Sequence of chain 1.B:
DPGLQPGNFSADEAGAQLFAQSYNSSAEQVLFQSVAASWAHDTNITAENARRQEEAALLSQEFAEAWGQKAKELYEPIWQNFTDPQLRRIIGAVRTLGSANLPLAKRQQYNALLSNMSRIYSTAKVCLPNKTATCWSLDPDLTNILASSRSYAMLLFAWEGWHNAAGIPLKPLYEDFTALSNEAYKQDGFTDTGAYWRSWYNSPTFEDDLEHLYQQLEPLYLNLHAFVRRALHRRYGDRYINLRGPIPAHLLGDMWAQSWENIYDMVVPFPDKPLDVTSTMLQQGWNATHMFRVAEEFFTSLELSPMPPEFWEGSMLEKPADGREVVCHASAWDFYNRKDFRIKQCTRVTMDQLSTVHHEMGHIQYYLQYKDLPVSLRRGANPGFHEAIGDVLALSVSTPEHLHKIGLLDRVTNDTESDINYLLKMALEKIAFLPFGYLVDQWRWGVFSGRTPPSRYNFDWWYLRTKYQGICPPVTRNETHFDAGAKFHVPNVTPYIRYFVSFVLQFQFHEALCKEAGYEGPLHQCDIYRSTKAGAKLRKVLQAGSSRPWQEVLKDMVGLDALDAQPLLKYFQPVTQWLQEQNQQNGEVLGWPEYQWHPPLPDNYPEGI

A small-molecule ligand and the protein it binds are described below.
Small molecule (SMILES): CC(=O)N[C@@H]1[C@@H](O)[C@H](O)[C@@H](CO)O[C@H]1O

Binding-site contacts:
Ligand atom C2 contacts residue ASN25 of chain 1.B at 2.9 Å.
Ligand atom C6 contacts residue GLU29 of chain 1.B at 2.7 Å.
Ligand atom O6 contacts residue ASN25 of chain 1.B at 2.6 Å (h-bond).
Ligand atom C1 contacts residue SER26 of chain 1.B at 3.8 Å.
Ligand atom O5 contacts residue SER26 of chain 1.B at 3.1 Å (h-bond).
Ligand atom C8 contacts residue PRO376 of chain 1.B at 4.3 Å (hydrophobic).
Ligand atom C6 contacts residue SER26 of chain 1.B at 3.2 Å.
Ligand atom O5 contacts residue ASN25 of chain 1.B at 1.8 Å (h-bond).
Ligand atom C1 contacts residue ASN25 of chain 1.B at 1.4 Å.
Ligand atom C6 contacts residue ASN25 of chain 1.B at 3.6 Å.
Ligand atom C5 contacts residue ASN25 of chain 1.B at 2.5 Å.
Ligand atom C5 contacts residue GLU29 of chain 1.B at 3.8 Å.
Ligand atom C8 contacts residue LEU375 of chain 1.B at 3.9 Å (hydrophobic).
Ligand atom O6 contacts residue SER27 of chain 1.B at 4.3 Å.
Ligand atom C8 contacts residue ASN25 of chain 1.B at 4.4 Å.
Ligand atom C7 contacts residue PRO376 of chain 1.B at 4.3 Å (hydrophobic).
Ligand atom C3 contacts residue ASN25 of chain 1.B at 3.6 Å.
Ligand atom C4 contacts residue GLU29 of chain 1.B at 4.1 Å.
Ligand atom C5 contacts residue SER26 of chain 1.B at 3.7 Å.
Ligand atom O6 contacts residue GLU29 of chain 1.B at 2.9 Å (salt-bridge).
Ligand atom O5 contacts residue GLN22 of chain 1.B at 4.0 Å.
Ligand atom C4 contacts residue ASN25 of chain 1.B at 3.6 Å.
Ligand atom N2 contacts residue ASN25 of chain 1.B at 3.5 Å (h-bond).
Ligand atom O4 contacts residue ARG340 of chain 1.B at 3.7 Å.
Ligand atom C1 contacts residue GLN22 of chain 1.B at 3.4 Å.
Ligand atom O4 contacts residue ASN25 of chain 1.B at 4.1 Å.
Ligand atom C8 contacts residue ASP374 of chain 1.B at 4.0 Å.
Ligand atom C7 contacts residue ASN25 of chain 1.B at 4.4 Å.
Ligand atom O6 contacts residue SER26 of chain 1.B at 2.5 Å.
Ligand atom O7 contacts residue PRO376 of chain 1.B at 3.6 Å.
Ligand atom O4 contacts residue GLU29 of chain 1.B at 3.3 Å (salt-bridge).